Binding-site contacts:
Ligand atom C2 contacts residue TRP192 of chain 1.F at 4.3 Å (hydrophobic).
Ligand atom N2 contacts residue ASN193 of chain 1.F at 3.7 Å.
Ligand atom C1 contacts residue ASN193 of chain 1.F at 1.4 Å.
Ligand atom O5 contacts residue ASN193 of chain 1.F at 2.5 Å (h-bond).
Ligand atom O7 contacts residue MET165 of chain 1.F at 4.1 Å.
Ligand atom N2 contacts residue HIS229 of chain 1.F at 4.1 Å.
Ligand atom O6 contacts residue ASN193 of chain 1.F at 3.1 Å (h-bond).
Ligand atom O3 contacts residue ASN193 of chain 1.F at 4.1 Å.
Ligand atom O3 contacts residue MET165 of chain 1.F at 4.0 Å.
Ligand atom C4 contacts residue ASN193 of chain 1.F at 3.1 Å.
Ligand atom C2 contacts residue ASN193 of chain 1.F at 2.5 Å.
Ligand atom C5 contacts residue ASN193 of chain 1.F at 3.2 Å.
Ligand atom C6 contacts residue ASN193 of chain 1.F at 3.7 Å.
Ligand atom C7 contacts residue TRP192 of chain 1.F at 4.3 Å (hydrophobic).
Ligand atom O7 contacts residue TRP192 of chain 1.F at 3.8 Å.
Ligand atom C1 contacts residue HIS229 of chain 1.F at 4.0 Å.
Ligand atom O4 contacts residue ASN193 of chain 1.F at 4.4 Å.
Ligand atom C3 contacts residue ASN193 of chain 1.F at 3.3 Å.

The protein below binds the small molecule below.
Small molecule (SMILES): CC(=O)N[C@@H]1[C@@H](O)[C@H](O)[C@@H](CO)O[C@H]1O

Sequence of chain 1.F:
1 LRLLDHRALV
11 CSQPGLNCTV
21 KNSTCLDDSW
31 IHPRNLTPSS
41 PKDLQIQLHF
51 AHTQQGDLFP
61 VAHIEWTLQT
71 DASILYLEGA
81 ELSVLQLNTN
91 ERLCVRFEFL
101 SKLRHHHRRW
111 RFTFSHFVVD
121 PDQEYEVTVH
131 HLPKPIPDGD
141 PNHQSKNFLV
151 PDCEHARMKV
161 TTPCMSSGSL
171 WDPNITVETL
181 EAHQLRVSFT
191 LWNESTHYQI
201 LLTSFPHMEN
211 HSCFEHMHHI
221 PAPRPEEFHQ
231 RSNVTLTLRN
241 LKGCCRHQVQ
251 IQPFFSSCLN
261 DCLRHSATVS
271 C